Binding-site contacts:
Ligand atom C7 contacts residue TYR28 of chain 1.A at 3.5 Å (hydrophobic).
Ligand atom C8 contacts residue TYR28 of chain 1.A at 4.2 Å (hydrophobic).
Ligand atom O7 contacts residue PRO26 of chain 1.A at 4.0 Å.
Ligand atom O7 contacts residue ASN61 of chain 1.A at 4.0 Å.
Ligand atom C1 contacts residue ASN61 of chain 1.A at 1.5 Å.
Ligand atom C8 contacts residue THR63 of chain 1.A at 3.7 Å.
Ligand atom O5 contacts residue ASN61 of chain 1.A at 2.4 Å (h-bond).
Ligand atom C3 contacts residue ASN61 of chain 1.A at 3.9 Å.
Ligand atom C8 contacts residue ALA27 of chain 1.A at 4.3 Å (hydrophobic).
Ligand atom O7 contacts residue ALA27 of chain 1.A at 3.9 Å.
Ligand atom O3 contacts residue TYR28 of chain 1.A at 4.1 Å.
Ligand atom N2 contacts residue ASN61 of chain 1.A at 2.4 Å (h-bond).
Ligand atom C5 contacts residue ASN61 of chain 1.A at 3.6 Å.
Ligand atom C8 contacts residue ASN61 of chain 1.A at 3.4 Å.
Ligand atom C2 contacts residue ASN61 of chain 1.A at 2.6 Å.
Ligand atom C7 contacts residue ALA27 of chain 1.A at 4.5 Å (hydrophobic).
Ligand atom C2 contacts residue TYR28 of chain 1.A at 4.0 Å (hydrophobic).
Ligand atom N2 contacts residue TYR28 of chain 1.A at 4.1 Å.
Ligand atom C7 contacts residue ASN61 of chain 1.A at 3.1 Å.
Ligand atom C4 contacts residue ASN61 of chain 1.A at 4.3 Å.
Ligand atom O7 contacts residue TYR28 of chain 1.A at 3.1 Å.

A small-molecule ligand and the protein it binds are described below.
Small molecule (SMILES): CC(=O)N[C@@H]1[C@@H](O)[C@H](O)[C@@H](CO)O[C@H]1O

Sequence of chain 1.A:
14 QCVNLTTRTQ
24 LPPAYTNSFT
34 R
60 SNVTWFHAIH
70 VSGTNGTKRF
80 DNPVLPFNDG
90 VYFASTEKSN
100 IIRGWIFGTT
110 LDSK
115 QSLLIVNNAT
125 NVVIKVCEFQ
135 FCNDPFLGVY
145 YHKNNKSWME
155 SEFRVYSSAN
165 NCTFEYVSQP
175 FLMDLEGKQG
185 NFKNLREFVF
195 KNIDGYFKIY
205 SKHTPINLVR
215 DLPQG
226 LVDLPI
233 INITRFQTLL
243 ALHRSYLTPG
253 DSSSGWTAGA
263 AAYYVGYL